This protein binds this small molecule.
Small molecule (SMILES): CC(C)=CCC/C(C)=C\CNCCNC1C2CC3CC(C2)CC1C3

Binding-site contacts:
Ligand atom CAO contacts residue LEU66 of chain 1.B at 3.6 Å (hydrophobic).
Ligand atom CAR contacts residue LEU173 of chain 1.B at 4.2 Å (hydrophobic).
Ligand atom CAN contacts residue LEU66 of chain 1.B at 4.1 Å (hydrophobic).
Ligand atom CAR contacts residue MET197 of chain 1.B at 4.2 Å (hydrophobic).
Ligand atom CAC contacts residue LEU201 of chain 1.B at 4.2 Å (hydrophobic).
Ligand atom CAU contacts residue ARG67 of chain 1.B at 3.8 Å.
Ligand atom CAM contacts residue TYR63 of chain 1.B at 4.1 Å (hydrophobic).
Ligand atom CAK contacts residue LEU66 of chain 1.B at 3.8 Å (hydrophobic).
Ligand atom CAE contacts residue LEU201 of chain 1.B at 4.0 Å (hydrophobic).
Ligand atom CAT contacts residue TYR63 of chain 1.B at 4.0 Å (hydrophobic).
Ligand atom CAD contacts residue MET197 of chain 1.B at 4.0 Å (hydrophobic).
Ligand atom CAA contacts residue TYR266 of chain 1.B at 3.5 Å (hydrophobic).
Ligand atom CAR contacts residue GLY170 of chain 1.B at 4.1 Å.
Ligand atom CAC contacts residue PHE44 of chain 1.B at 3.7 Å (hydrophobic).
Ligand atom NAP contacts residue ALA166 of chain 1.B at 4.2 Å.
Ligand atom CAF contacts residue LEU173 of chain 1.B at 3.5 Å (hydrophobic).
Ligand atom CAK contacts residue ARG67 of chain 1.B at 3.8 Å.
Ligand atom CAB contacts residue CYS279 of chain 1.B at 3.7 Å (hydrophobic).
Ligand atom CAN contacts residue VAL169 of chain 1.B at 4.0 Å (hydrophobic).
Ligand atom CAW contacts residue ASP70 of chain 1.B at 4.3 Å.
Ligand atom CAL contacts residue TYR63 of chain 1.B at 3.6 Å (hydrophobic).
Ligand atom CAD contacts residue GLY170 of chain 1.B at 3.4 Å.
Ligand atom CAJ contacts residue LEU201 of chain 1.B at 3.5 Å (hydrophobic).
Ligand atom CAB contacts residue LEU173 of chain 1.B at 3.5 Å (hydrophobic).
Ligand atom CAS contacts residue LEU201 of chain 1.B at 3.6 Å (hydrophobic).
Ligand atom CAH contacts residue GLN202 of chain 1.B at 4.1 Å.
Ligand atom NAQ contacts residue VAL165 of chain 1.B at 4.2 Å.
Ligand atom NAP contacts residue GLN202 of chain 1.B at 4.2 Å.
Ligand atom CAT contacts residue LEU66 of chain 1.B at 4.2 Å (hydrophobic).
Ligand atom CAF contacts residue GLY170 of chain 1.B at 3.9 Å.
Ligand atom CAU contacts residue LEU66 of chain 1.B at 4.0 Å (hydrophobic).
Ligand atom CAB contacts residue PHE278 of chain 1.B at 4.1 Å (hydrophobic).
Ligand atom CAM contacts residue ARG67 of chain 1.B at 3.8 Å.
Ligand atom CAA contacts residue MET197 of chain 1.B at 3.5 Å (hydrophobic).
Ligand atom CAD contacts residue LEU173 of chain 1.B at 4.2 Å (hydrophobic).
Ligand atom CAO contacts residue ASP70 of chain 1.B at 3.3 Å.
Ligand atom CAU contacts residue ASP70 of chain 1.B at 4.0 Å.
Ligand atom CAW contacts residue VAL165 of chain 1.B at 4.3 Å (hydrophobic).
Ligand atom CAK contacts residue TYR63 of chain 1.B at 3.5 Å (hydrophobic).
Ligand atom CAI contacts residue GLN202 of chain 1.B at 3.4 Å.

Sequence of chain 1.B:
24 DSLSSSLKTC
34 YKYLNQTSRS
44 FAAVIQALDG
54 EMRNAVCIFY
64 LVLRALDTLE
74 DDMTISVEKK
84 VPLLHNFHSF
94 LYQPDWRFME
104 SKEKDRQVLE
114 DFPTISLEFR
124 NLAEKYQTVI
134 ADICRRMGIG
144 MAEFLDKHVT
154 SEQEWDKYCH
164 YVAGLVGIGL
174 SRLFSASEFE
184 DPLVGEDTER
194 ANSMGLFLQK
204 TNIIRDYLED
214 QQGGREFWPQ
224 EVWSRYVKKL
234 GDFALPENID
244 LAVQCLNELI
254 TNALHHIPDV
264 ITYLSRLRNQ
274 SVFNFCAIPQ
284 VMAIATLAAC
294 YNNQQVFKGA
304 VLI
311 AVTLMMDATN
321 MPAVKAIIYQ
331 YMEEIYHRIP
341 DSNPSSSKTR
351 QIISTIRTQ